Sequence of chain 1.A:
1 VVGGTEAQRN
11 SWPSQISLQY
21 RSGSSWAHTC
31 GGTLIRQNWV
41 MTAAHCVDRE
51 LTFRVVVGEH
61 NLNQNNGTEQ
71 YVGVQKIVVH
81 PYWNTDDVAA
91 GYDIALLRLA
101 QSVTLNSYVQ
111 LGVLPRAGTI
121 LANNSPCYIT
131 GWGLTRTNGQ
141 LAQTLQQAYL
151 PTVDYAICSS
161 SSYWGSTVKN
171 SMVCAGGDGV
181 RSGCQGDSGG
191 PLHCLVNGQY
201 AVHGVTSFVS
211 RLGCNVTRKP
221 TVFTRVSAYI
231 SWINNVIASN

Binding-site contacts:
Ligand atom N11 contacts residue VAL209 of chain 1.A at 2.9 Å (h-bond).
Ligand atom O1 contacts residue PHE208 of chain 1.A at 3.1 Å.
Ligand atom F1 contacts residue HIS45 of chain 1.A at 3.3 Å.
Ligand atom CB contacts residue HIS45 of chain 1.A at 3.3 Å.
Ligand atom F3 contacts residue GLN185 of chain 1.A at 3.4 Å.
Ligand atom CA contacts residue HIS45 of chain 1.A at 3.6 Å.
Ligand atom CD1 contacts residue GLY183 of chain 1.A at 3.7 Å.
Ligand atom CA1 contacts residue PHE208 of chain 1.A at 3.4 Å (hydrophobic).
Ligand atom CA1 contacts residue VAL209 of chain 1.A at 3.3 Å (hydrophobic).
Ligand atom N1 contacts residue SER207 of chain 1.A at 3.7 Å.
Ligand atom C3 contacts residue GLN185 of chain 1.A at 3.7 Å.
Ligand atom F3 contacts residue GLY186 of chain 1.A at 3.4 Å.
Ligand atom CD1 contacts residue VAL209 of chain 1.A at 3.4 Å (hydrophobic).
Ligand atom C6 contacts residue PHE208 of chain 1.A at 3.7 Å (hydrophobic).
Ligand atom C5 contacts residue VAL88 of chain 1.A at 3.7 Å (hydrophobic).
Ligand atom N contacts residue HIS45 of chain 1.A at 2.8 Å (h-bond).
Ligand atom C31 contacts residue ARG211 of chain 1.A at 3.3 Å.
Ligand atom C3 contacts residue VAL209 of chain 1.A at 3.5 Å (hydrophobic).
Ligand atom CB1 contacts residue VAL209 of chain 1.A at 3.4 Å (hydrophobic).
Ligand atom F2 contacts residue GLN185 of chain 1.A at 3.7 Å.
Ligand atom C3' contacts residue ARG211 of chain 1.A at 3.5 Å.
Ligand atom C2 contacts residue SER188 of chain 1.A at 3.6 Å.
Ligand atom C11 contacts residue VAL209 of chain 1.A at 3.1 Å (hydrophobic).
Ligand atom C21 contacts residue VAL209 of chain 1.A at 3.6 Å (hydrophobic).
Ligand atom CB1 contacts residue GLN185 of chain 1.A at 3.5 Å.
Ligand atom CD2 contacts residue SER188 of chain 1.A at 2.8 Å.
Ligand atom C1 contacts residue HIS45 of chain 1.A at 3.6 Å.
Ligand atom CG1 contacts residue CYS184 of chain 1.A at 3.6 Å (hydrophobic).
Ligand atom CG1 contacts residue SER188 of chain 1.A at 3.4 Å.
Ligand atom CD2 contacts residue PHE208 of chain 1.A at 3.5 Å (hydrophobic).
Ligand atom N11 contacts residue PHE208 of chain 1.A at 3.4 Å.
Ligand atom CD2 contacts residue SER207 of chain 1.A at 3.2 Å.
Ligand atom C contacts residue SER207 of chain 1.A at 3.3 Å.
Ligand atom CD1 contacts residue CYS184 of chain 1.A at 3.4 Å (hydrophobic).
Ligand atom O1 contacts residue SER207 of chain 1.A at 2.8 Å (h-bond).
Ligand atom F3 contacts residue SER188 of chain 1.A at 3.0 Å.
Ligand atom O2 contacts residue GLN185 of chain 1.A at 2.7 Å (h-bond).
Ligand atom F2 contacts residue GLY186 of chain 1.A at 3.6 Å.
Ligand atom O2 contacts residue VAL209 of chain 1.A at 3.6 Å.
Ligand atom F1 contacts residue SER188 of chain 1.A at 3.2 Å.

The protein below binds the small molecule below.
Small molecule (SMILES): CC(C)C[C@H](NC(=O)[C@H](CCCC[NH3+])NC(=O)C(F)(F)F)C(=O)Nc1ccc(C(C)C)cc1